Binding-site contacts:
Ligand atom C6 contacts residue GLN37 of chain 1.A at 3.4 Å.
Ligand atom C1 contacts residue ASN285 of chain 1.A at 1.4 Å.
Ligand atom C3 contacts residue ASN285 of chain 1.A at 3.8 Å.
Ligand atom C2 contacts residue ASN285 of chain 1.A at 2.5 Å.
Ligand atom O5 contacts residue GLU289 of chain 1.A at 4.2 Å.
Ligand atom C7 contacts residue ASN285 of chain 1.A at 3.9 Å.
Ligand atom N2 contacts residue ASN285 of chain 1.A at 2.9 Å (h-bond).
Ligand atom O6 contacts residue GLN37 of chain 1.A at 2.4 Å (h-bond).
Ligand atom O6 contacts residue GLU289 of chain 1.A at 4.0 Å.
Ligand atom C5 contacts residue ASN285 of chain 1.A at 3.7 Å.
Ligand atom O7 contacts residue ASN285 of chain 1.A at 4.5 Å.
Ligand atom C4 contacts residue ASN285 of chain 1.A at 4.2 Å.
Ligand atom O5 contacts residue ASN285 of chain 1.A at 2.4 Å (h-bond).

The small molecule below binds the protein below.
Small molecule (SMILES): CC(=O)N[C@@H]1[C@@H](O)[C@H](O)[C@@H](CO)O[C@H]1O

Sequence of chain 1.A:
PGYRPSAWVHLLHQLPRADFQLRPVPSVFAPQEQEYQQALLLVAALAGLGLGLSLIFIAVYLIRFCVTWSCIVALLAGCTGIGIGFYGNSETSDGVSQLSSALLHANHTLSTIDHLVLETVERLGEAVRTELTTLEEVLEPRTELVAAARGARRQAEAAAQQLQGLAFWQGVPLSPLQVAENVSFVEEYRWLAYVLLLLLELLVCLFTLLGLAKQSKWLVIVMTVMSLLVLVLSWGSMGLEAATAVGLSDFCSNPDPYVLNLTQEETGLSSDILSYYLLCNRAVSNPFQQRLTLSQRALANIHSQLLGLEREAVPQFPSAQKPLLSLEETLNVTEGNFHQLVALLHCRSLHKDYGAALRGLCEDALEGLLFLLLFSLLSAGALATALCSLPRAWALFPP